Sequence of chain 1.C:
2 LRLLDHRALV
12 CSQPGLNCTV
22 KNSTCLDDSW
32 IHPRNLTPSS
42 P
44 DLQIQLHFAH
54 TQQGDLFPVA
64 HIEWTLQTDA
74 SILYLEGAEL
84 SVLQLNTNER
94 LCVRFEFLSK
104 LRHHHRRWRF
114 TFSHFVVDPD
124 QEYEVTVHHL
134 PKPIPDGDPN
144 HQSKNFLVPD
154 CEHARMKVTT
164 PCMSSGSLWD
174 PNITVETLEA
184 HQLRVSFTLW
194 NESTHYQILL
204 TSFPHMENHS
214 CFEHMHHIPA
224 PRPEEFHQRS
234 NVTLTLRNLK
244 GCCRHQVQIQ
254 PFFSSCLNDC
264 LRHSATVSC

Binding-site contacts:
Ligand atom O5 contacts residue ASN23 of chain 1.C at 2.4 Å (h-bond).
Ligand atom O6 contacts residue ASN23 of chain 1.C at 3.8 Å.
Ligand atom C6 contacts residue ASN23 of chain 1.C at 4.1 Å.
Ligand atom C1 contacts residue ASN23 of chain 1.C at 1.4 Å.
Ligand atom C3 contacts residue ASN23 of chain 1.C at 3.6 Å.
Ligand atom C7 contacts residue HIS7 of chain 1.C at 3.4 Å.
Ligand atom C7 contacts residue ASN23 of chain 1.C at 3.6 Å.
Ligand atom N2 contacts residue ASN23 of chain 1.C at 2.9 Å (h-bond).
Ligand atom C8 contacts residue HIS7 of chain 1.C at 3.0 Å.
Ligand atom O7 contacts residue ASN23 of chain 1.C at 3.6 Å (h-bond).
Ligand atom C4 contacts residue ASN23 of chain 1.C at 4.0 Å.
Ligand atom C2 contacts residue ASN23 of chain 1.C at 2.3 Å.
Ligand atom O7 contacts residue HIS7 of chain 1.C at 3.0 Å.
Ligand atom C5 contacts residue ASN23 of chain 1.C at 3.6 Å.

This small molecule binds to this protein.
Small molecule (SMILES): CC(=O)N[C@@H]1[C@@H](O)[C@H](O)[C@@H](CO)O[C@H]1O